Sequence of chain 1.A:
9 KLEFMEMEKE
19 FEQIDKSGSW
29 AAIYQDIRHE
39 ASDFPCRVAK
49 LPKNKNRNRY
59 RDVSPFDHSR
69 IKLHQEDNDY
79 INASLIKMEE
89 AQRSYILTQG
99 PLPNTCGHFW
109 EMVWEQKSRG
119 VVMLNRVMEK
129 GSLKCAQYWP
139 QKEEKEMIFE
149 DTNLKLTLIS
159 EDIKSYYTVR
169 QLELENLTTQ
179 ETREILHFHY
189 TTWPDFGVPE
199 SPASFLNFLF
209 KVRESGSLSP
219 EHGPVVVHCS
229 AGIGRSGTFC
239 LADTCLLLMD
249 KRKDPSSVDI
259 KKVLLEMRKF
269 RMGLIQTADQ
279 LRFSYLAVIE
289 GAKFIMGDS

The protein below binds the small molecule below.
Small molecule (SMILES): COC(=O)c1ccc([C@@](C/C=C/c2ccccc2)(Cc2ccc(C(F)(F)P(=O)(O)O)cc2)n2nnc3ccccc32)cc1

Binding-site contacts:
Ligand atom N22 contacts residue ARG59 of chain 1.A at 3.6 Å.
Ligand atom F30 contacts residue GLN274 of chain 1.A at 3.5 Å.
Ligand atom O32 contacts residue GLY232 of chain 1.A at 3.6 Å.
Ligand atom O71 contacts residue LEU131 of chain 1.A at 3.5 Å.
Ligand atom O32 contacts residue CYS227 of chain 1.A at 3.2 Å (h-bond).
Ligand atom F29 contacts residue ARG233 of chain 1.A at 3.6 Å.
Ligand atom O34 contacts residue SER228 of chain 1.A at 2.8 Å (h-bond).
Ligand atom C6 contacts residue PHE194 of chain 1.A at 3.5 Å (hydrophobic).
Ligand atom C13 contacts residue TYR58 of chain 1.A at 3.5 Å (hydrophobic).
Ligand atom O34 contacts residue CYS227 of chain 1.A at 3.3 Å (h-bond).
Ligand atom C65 contacts residue LEU131 of chain 1.A at 3.6 Å (hydrophobic).
Ligand atom P31 contacts residue CYS227 of chain 1.A at 3.4 Å.
Ligand atom O33 contacts residue ILE231 of chain 1.A at 3.0 Å (h-bond).
Ligand atom O33 contacts residue GLY230 of chain 1.A at 3.5 Å (h-bond).
Ligand atom C49 contacts residue GLN274 of chain 1.A at 3.4 Å.
Ligand atom N22 contacts residue ASP60 of chain 1.A at 3.1 Å (salt-bridge).
Ligand atom C3 contacts residue ALA229 of chain 1.A at 3.4 Å (hydrophobic).
Ligand atom C60 contacts residue PHE194 of chain 1.A at 3.6 Å (hydrophobic).
Ligand atom C41 contacts residue GLN274 of chain 1.A at 3.6 Å.
Ligand atom C16 contacts residue ARG59 of chain 1.A at 3.3 Å.
Ligand atom C46 contacts residue ASP60 of chain 1.A at 3.3 Å.
Ligand atom P31 contacts residue GLY232 of chain 1.A at 3.6 Å.
Ligand atom O34 contacts residue ALA229 of chain 1.A at 2.8 Å (h-bond).
Ligand atom C5 contacts residue PHE194 of chain 1.A at 3.4 Å (hydrophobic).
Ligand atom C17 contacts residue ASP60 of chain 1.A at 3.4 Å.
Ligand atom O33 contacts residue GLY232 of chain 1.A at 2.6 Å (h-bond).
Ligand atom C1 contacts residue TYR58 of chain 1.A at 3.5 Å (hydrophobic).
Ligand atom C56 contacts residue TYR58 of chain 1.A at 3.6 Å (hydrophobic).
Ligand atom O34 contacts residue ARG233 of chain 1.A at 3.1 Å (salt-bridge).
Ligand atom C17 contacts residue ARG59 of chain 1.A at 3.2 Å.
Ligand atom O33 contacts residue ALA229 of chain 1.A at 3.6 Å.
Ligand atom O33 contacts residue CYS227 of chain 1.A at 3.2 Å (h-bond).
Ligand atom C18 contacts residue ASP60 of chain 1.A at 3.6 Å.
Ligand atom N23 contacts residue TYR58 of chain 1.A at 3.2 Å.
Ligand atom F29 contacts residue PHE194 of chain 1.A at 3.5 Å.
Ligand atom F30 contacts residue PHE194 of chain 1.A at 3.3 Å.
Ligand atom C4 contacts residue ALA229 of chain 1.A at 3.4 Å (hydrophobic).
Ligand atom C5 contacts residue ALA229 of chain 1.A at 3.6 Å (hydrophobic).
Ligand atom C59 contacts residue PHE194 of chain 1.A at 3.6 Å (hydrophobic).
Ligand atom O32 contacts residue ARG233 of chain 1.A at 2.8 Å (salt-bridge).